A protein and the small-molecule ligand that binds it are described below.
Small molecule (SMILES): c1ccc(CNc2nccc(-c3cccnc3)n2)cc1

Sequence of chain 1.D:
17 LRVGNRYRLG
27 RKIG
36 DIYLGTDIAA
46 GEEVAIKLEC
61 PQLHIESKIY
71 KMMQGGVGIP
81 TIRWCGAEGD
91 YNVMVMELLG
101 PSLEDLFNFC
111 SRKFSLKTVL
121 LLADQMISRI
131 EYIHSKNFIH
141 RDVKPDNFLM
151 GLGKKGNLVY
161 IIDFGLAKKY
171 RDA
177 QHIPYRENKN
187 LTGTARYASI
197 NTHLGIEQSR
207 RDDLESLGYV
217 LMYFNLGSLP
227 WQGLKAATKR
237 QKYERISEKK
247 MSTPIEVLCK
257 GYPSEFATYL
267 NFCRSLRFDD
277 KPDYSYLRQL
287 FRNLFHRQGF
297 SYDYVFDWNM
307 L

Binding-site contacts:
Ligand atom C16 contacts residue MET96 of chain 1.D at 3.3 Å (hydrophobic).
Ligand atom C3 contacts residue ILE29 of chain 1.D at 3.7 Å (hydrophobic).
Ligand atom C13 contacts residue MET94 of chain 1.D at 3.8 Å (hydrophobic).
Ligand atom C14 contacts residue MET94 of chain 1.D at 3.7 Å (hydrophobic).
Ligand atom N4 contacts residue ILE37 of chain 1.D at 3.5 Å.
Ligand atom C2 contacts residue LEU99 of chain 1.D at 4.0 Å (hydrophobic).
Ligand atom C4 contacts residue LEU149 of chain 1.D at 3.8 Å (hydrophobic).
Ligand atom N1 contacts residue LEU99 of chain 1.D at 3.5 Å.
Ligand atom C3 contacts residue LEU99 of chain 1.D at 3.7 Å (hydrophobic).
Ligand atom C12 contacts residue TYR70 of chain 1.D at 3.6 Å (hydrophobic).
Ligand atom N3 contacts residue LEU149 of chain 1.D at 3.9 Å.
Ligand atom C15 contacts residue LYS52 of chain 1.D at 4.0 Å.
Ligand atom N1 contacts residue GLU97 of chain 1.D at 3.2 Å (salt-bridge).
Ligand atom C6 contacts residue LEU149 of chain 1.D at 4.0 Å (hydrophobic).
Ligand atom C15 contacts residue MET96 of chain 1.D at 3.5 Å (hydrophobic).
Ligand atom C13 contacts residue TYR70 of chain 1.D at 3.8 Å (hydrophobic).
Ligand atom C11 contacts residue MET96 of chain 1.D at 3.7 Å (hydrophobic).
Ligand atom C1 contacts residue PRO80 of chain 1.D at 4.0 Å (hydrophobic).
Ligand atom C12 contacts residue MET96 of chain 1.D at 4.1 Å (hydrophobic).
Ligand atom C9 contacts residue ILE162 of chain 1.D at 3.9 Å (hydrophobic).
Ligand atom C4 contacts residue ILE29 of chain 1.D at 3.8 Å (hydrophobic).
Ligand atom C14 contacts residue MET96 of chain 1.D at 3.8 Å (hydrophobic).
Ligand atom C8 contacts residue ILE37 of chain 1.D at 4.0 Å (hydrophobic).
Ligand atom C1 contacts residue GLU97 of chain 1.D at 4.0 Å.
Ligand atom C2 contacts residue ALA50 of chain 1.D at 3.6 Å (hydrophobic).
Ligand atom C10 contacts residue ILE37 of chain 1.D at 3.9 Å (hydrophobic).
Ligand atom N2 contacts residue GLU97 of chain 1.D at 4.1 Å.
Ligand atom C5 contacts residue LEU149 of chain 1.D at 3.7 Å (hydrophobic).
Ligand atom N2 contacts residue LEU99 of chain 1.D at 3.3 Å (h-bond).
Ligand atom C1 contacts residue MET96 of chain 1.D at 3.9 Å (hydrophobic).
Ligand atom C16 contacts residue ALA50 of chain 1.D at 3.6 Å (hydrophobic).
Ligand atom C9 contacts residue ILE37 of chain 1.D at 3.5 Å (hydrophobic).
Ligand atom N1 contacts residue ALA50 of chain 1.D at 3.8 Å.
Ligand atom N4 contacts residue ILE162 of chain 1.D at 3.4 Å.
Ligand atom C10 contacts residue ILE162 of chain 1.D at 3.6 Å (hydrophobic).
Ligand atom C14 contacts residue LYS52 of chain 1.D at 3.6 Å.
Ligand atom C1 contacts residue LEU99 of chain 1.D at 3.9 Å (hydrophobic).
Ligand atom N2 contacts residue ALA50 of chain 1.D at 3.4 Å.
Ligand atom C3 contacts residue ALA50 of chain 1.D at 4.0 Å (hydrophobic).
Ligand atom C5 contacts residue ILE37 of chain 1.D at 4.0 Å (hydrophobic).